Binding-site contacts:
Ligand atom N3 contacts residue VAL46 of chain 2.A at 3.9 Å.
Ligand atom O2P contacts residue ARG310 of chain 1.A at 2.7 Å (salt-bridge).
Ligand atom C2' contacts residue VAL46 of chain 2.A at 3.9 Å (hydrophobic).
Ligand atom C3' contacts residue VAL46 of chain 2.A at 4.3 Å (hydrophobic).
Ligand atom C1' contacts residue GLN73 of chain 1.A at 4.4 Å.
Ligand atom C6 contacts residue VAL46 of chain 2.A at 4.3 Å (hydrophobic).
Ligand atom N9 contacts residue VAL46 of chain 2.A at 4.1 Å.
Ligand atom N7 contacts residue VAL46 of chain 2.A at 4.4 Å.
Ligand atom C4 contacts residue TYR76 of chain 1.A at 3.6 Å (hydrophobic).
Ligand atom O1P contacts residue ARG311 of chain 1.A at 2.7 Å (salt-bridge).
Ligand atom C5 contacts residue VAL46 of chain 2.A at 4.0 Å (hydrophobic).
Ligand atom O2' contacts residue ASP43 of chain 2.A at 3.4 Å (salt-bridge).
Ligand atom O3' contacts residue GLN72 of chain 1.A at 4.4 Å.
Ligand atom C1' contacts residue TYR76 of chain 1.A at 3.7 Å (hydrophobic).
Ligand atom O1P contacts residue ARG310 of chain 1.A at 4.0 Å.
Ligand atom N3 contacts residue TYR76 of chain 1.A at 3.7 Å.
Ligand atom O2' contacts residue GLN73 of chain 1.A at 3.0 Å (h-bond).
Ligand atom N3 contacts residue GLN73 of chain 1.A at 4.0 Å.
Ligand atom C2 contacts residue VAL46 of chain 2.A at 4.2 Å (hydrophobic).
Ligand atom O3P contacts residue ARG243 of chain 1.A at 4.0 Å.
Ligand atom P contacts residue ARG311 of chain 1.A at 3.7 Å.
Ligand atom O3P contacts residue ARG311 of chain 1.A at 3.1 Å (salt-bridge).
Ligand atom C4 contacts residue VAL46 of chain 2.A at 3.7 Å (hydrophobic).
Ligand atom O4' contacts residue GLN72 of chain 1.A at 3.7 Å.
Ligand atom C4' contacts residue GLN72 of chain 1.A at 4.3 Å.
Ligand atom C2 contacts residue ASN45 of chain 2.A at 4.2 Å.
Ligand atom C2 contacts residue TYR76 of chain 1.A at 3.9 Å (hydrophobic).
Ligand atom C8 contacts residue VAL46 of chain 2.A at 4.4 Å (hydrophobic).
Ligand atom N7 contacts residue TYR76 of chain 1.A at 3.5 Å.
Ligand atom O4' contacts residue TYR76 of chain 1.A at 3.5 Å.
Ligand atom P contacts residue ARG310 of chain 1.A at 3.8 Å.
Ligand atom O6 contacts residue TYR76 of chain 1.A at 3.5 Å (h-bond).
Ligand atom C5 contacts residue TYR76 of chain 1.A at 3.5 Å (hydrophobic).
Ligand atom O3P contacts residue ARG310 of chain 1.A at 4.1 Å.
Ligand atom N9 contacts residue TYR76 of chain 1.A at 3.6 Å.
Ligand atom C2' contacts residue ASP43 of chain 2.A at 4.1 Å.
Ligand atom C2' contacts residue GLN73 of chain 1.A at 4.1 Å.
Ligand atom C6 contacts residue TYR76 of chain 1.A at 3.5 Å (hydrophobic).
Ligand atom C8 contacts residue TYR76 of chain 1.A at 3.6 Å (hydrophobic).
Ligand atom N1 contacts residue TYR76 of chain 1.A at 4.0 Å.

Sequence of chain 1.A:
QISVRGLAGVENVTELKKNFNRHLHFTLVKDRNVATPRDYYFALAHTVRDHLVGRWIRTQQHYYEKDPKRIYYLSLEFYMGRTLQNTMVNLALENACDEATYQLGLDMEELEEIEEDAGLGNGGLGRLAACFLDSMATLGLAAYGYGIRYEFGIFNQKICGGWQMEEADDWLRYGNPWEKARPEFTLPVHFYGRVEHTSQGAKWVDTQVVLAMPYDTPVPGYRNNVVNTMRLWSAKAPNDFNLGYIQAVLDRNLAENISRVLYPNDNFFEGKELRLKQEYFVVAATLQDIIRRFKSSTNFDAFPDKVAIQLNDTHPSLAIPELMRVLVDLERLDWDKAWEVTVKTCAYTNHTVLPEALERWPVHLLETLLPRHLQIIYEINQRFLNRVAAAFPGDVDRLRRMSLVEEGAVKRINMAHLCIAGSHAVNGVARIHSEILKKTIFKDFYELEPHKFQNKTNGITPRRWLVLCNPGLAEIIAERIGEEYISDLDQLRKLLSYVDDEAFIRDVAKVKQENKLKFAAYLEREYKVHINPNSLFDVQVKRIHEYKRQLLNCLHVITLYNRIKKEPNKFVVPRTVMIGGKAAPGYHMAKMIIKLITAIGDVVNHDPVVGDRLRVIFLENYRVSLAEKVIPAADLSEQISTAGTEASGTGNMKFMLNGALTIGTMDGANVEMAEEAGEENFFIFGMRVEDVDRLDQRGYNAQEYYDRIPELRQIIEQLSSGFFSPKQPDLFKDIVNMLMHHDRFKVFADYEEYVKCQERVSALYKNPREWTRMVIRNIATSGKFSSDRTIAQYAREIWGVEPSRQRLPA

Sequence of chain 2.A:
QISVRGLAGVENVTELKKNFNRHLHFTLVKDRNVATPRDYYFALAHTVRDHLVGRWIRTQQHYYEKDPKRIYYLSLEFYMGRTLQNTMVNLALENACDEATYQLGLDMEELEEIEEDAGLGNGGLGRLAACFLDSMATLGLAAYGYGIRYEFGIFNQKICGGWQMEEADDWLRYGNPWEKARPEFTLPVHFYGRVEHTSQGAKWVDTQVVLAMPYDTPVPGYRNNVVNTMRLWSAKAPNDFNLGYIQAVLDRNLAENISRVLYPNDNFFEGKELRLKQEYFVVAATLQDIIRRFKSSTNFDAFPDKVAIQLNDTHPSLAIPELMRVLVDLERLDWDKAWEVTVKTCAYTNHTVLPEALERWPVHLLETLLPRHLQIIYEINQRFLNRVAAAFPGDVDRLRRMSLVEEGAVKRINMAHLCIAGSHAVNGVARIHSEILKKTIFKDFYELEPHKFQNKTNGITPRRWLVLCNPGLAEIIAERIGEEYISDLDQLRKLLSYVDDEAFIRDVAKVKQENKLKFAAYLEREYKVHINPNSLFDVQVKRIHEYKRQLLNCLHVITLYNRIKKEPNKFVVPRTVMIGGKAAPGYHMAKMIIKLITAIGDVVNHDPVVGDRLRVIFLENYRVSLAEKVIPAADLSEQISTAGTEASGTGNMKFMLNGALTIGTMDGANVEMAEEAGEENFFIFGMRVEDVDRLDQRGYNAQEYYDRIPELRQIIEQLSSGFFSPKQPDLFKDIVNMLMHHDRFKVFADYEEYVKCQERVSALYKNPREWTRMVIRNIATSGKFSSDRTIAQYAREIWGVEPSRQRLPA

A small-molecule ligand and the protein it binds are described below.
Small molecule (SMILES): O=c1[nH]cnc2c1ncn2[C@@H]1O[C@H](COP(=O)(O)O)[C@@H](O)[C@H]1O